Binding-site contacts:
Ligand atom C7 contacts residue ASN67 of chain 57.A at 3.9 Å.
Ligand atom C8 contacts residue PHE90 of chain 57.A at 3.7 Å (hydrophobic).
Ligand atom N2 contacts residue ASN67 of chain 57.A at 2.9 Å (h-bond).
Ligand atom O7 contacts residue ASN67 of chain 57.A at 4.3 Å.
Ligand atom C4 contacts residue ASN67 of chain 57.A at 4.2 Å.
Ligand atom O5 contacts residue ASN67 of chain 57.A at 2.4 Å (h-bond).
Ligand atom C2 contacts residue ASN67 of chain 57.A at 2.5 Å.
Ligand atom C8 contacts residue MET118 of chain 57.A at 4.3 Å (hydrophobic).
Ligand atom C3 contacts residue ASN67 of chain 57.A at 3.8 Å.
Ligand atom C1 contacts residue ASN67 of chain 57.A at 1.4 Å.
Ligand atom C8 contacts residue ASN67 of chain 57.A at 4.3 Å.
Ligand atom C5 contacts residue ASN67 of chain 57.A at 3.7 Å.

This protein binds this small molecule.
Small molecule (SMILES): CC(=O)N[C@@H]1[C@@H](O)[C@H](O)[C@@H](CO)O[C@H]1O

Sequence of chain 57.A:
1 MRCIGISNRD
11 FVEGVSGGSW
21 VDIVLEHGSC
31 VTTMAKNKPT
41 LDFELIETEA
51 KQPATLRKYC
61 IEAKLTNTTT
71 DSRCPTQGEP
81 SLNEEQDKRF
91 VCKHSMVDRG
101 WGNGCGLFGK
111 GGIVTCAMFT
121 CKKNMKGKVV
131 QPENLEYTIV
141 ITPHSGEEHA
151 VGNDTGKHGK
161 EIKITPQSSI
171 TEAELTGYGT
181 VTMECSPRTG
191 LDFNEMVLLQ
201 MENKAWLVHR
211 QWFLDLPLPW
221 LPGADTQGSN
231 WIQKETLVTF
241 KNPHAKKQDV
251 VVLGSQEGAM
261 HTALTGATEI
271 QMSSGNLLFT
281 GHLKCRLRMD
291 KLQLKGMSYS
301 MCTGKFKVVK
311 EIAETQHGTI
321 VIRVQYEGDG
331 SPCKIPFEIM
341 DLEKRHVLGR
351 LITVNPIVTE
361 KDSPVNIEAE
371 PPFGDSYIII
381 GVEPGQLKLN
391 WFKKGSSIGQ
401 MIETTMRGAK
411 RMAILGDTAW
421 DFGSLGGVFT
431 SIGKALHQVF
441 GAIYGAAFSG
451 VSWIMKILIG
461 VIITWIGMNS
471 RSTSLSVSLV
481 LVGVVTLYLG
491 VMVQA